Binding-site contacts:
Ligand atom C8 contacts residue ASP34 of chain 1.B at 4.0 Å.
Ligand atom O7 contacts residue PRO37 of chain 1.B at 3.8 Å.
Ligand atom C8 contacts residue ASN236 of chain 1.B at 4.5 Å.
Ligand atom O6 contacts residue THR256 of chain 1.B at 4.1 Å.
Ligand atom C8 contacts residue VAL33 of chain 1.B at 4.2 Å (hydrophobic).
Ligand atom C1 contacts residue ASN236 of chain 1.B at 1.5 Å.
Ligand atom C2 contacts residue ASN236 of chain 1.B at 2.5 Å.
Ligand atom O7 contacts residue ASN236 of chain 1.B at 3.5 Å (h-bond).
Ligand atom C3 contacts residue ASP34 of chain 1.B at 3.4 Å.
Ligand atom O7 contacts residue LYS243 of chain 1.B at 4.4 Å.
Ligand atom O3 contacts residue GLY36 of chain 1.B at 3.8 Å.
Ligand atom O6 contacts residue MET254 of chain 1.B at 3.9 Å.
Ligand atom C2 contacts residue ASP34 of chain 1.B at 3.6 Å.
Ligand atom O6 contacts residue ASP34 of chain 1.B at 4.0 Å.
Ligand atom O7 contacts residue ASN240 of chain 1.B at 3.9 Å.
Ligand atom C7 contacts residue ASP34 of chain 1.B at 3.9 Å.
Ligand atom C5 contacts residue ASP34 of chain 1.B at 3.9 Å.
Ligand atom C5 contacts residue ASN236 of chain 1.B at 3.7 Å.
Ligand atom O5 contacts residue LEU239 of chain 1.B at 3.8 Å.
Ligand atom O5 contacts residue ARG195 of chain 1.B at 3.9 Å.
Ligand atom C1 contacts residue GLY36 of chain 1.B at 4.2 Å.
Ligand atom C2 contacts residue ASP34 of chain 1.B at 4.4 Å.
Ligand atom C7 contacts residue ASN236 of chain 1.B at 3.4 Å.
Ligand atom N2 contacts residue ASN236 of chain 1.B at 2.9 Å (h-bond).
Ligand atom O3 contacts residue ASP34 of chain 1.B at 3.8 Å.
Ligand atom C4 contacts residue ASP34 of chain 1.B at 4.3 Å.
Ligand atom C1 contacts residue ASP34 of chain 1.B at 4.0 Å.
Ligand atom C6 contacts residue MET254 of chain 1.B at 3.6 Å (hydrophobic).
Ligand atom O3 contacts residue PRO37 of chain 1.B at 4.4 Å.
Ligand atom C6 contacts residue ARG195 of chain 1.B at 4.2 Å.
Ligand atom O6 contacts residue ARG195 of chain 1.B at 3.3 Å (salt-bridge).
Ligand atom O4 contacts residue ASP34 of chain 1.B at 3.7 Å.
Ligand atom O5 contacts residue ASN236 of chain 1.B at 2.4 Å (h-bond).
Ligand atom C4 contacts residue ASN236 of chain 1.B at 4.3 Å.
Ligand atom C8 contacts residue MET254 of chain 1.B at 3.6 Å (hydrophobic).
Ligand atom O2 contacts residue ASP34 of chain 1.B at 3.8 Å.
Ligand atom C3 contacts residue ASN236 of chain 1.B at 3.8 Å.
Ligand atom C4 contacts residue VAL35 of chain 1.B at 4.3 Å (hydrophobic).
Ligand atom C4 contacts residue GLY36 of chain 1.B at 4.4 Å.
Ligand atom N2 contacts residue ASP34 of chain 1.B at 2.9 Å (salt-bridge).

A small-molecule ligand and the protein it binds are described below.
Small molecule (SMILES): CC(=O)N[C@H]1[C@H](O[C@H]2[C@H](O)[C@@H](NC(C)=O)CO[C@@H]2CO)O[C@H](CO)[C@@H](O[C@@H]2O[C@H](CO)[C@@H](O)[C@H](O[C@H]3O[C@H](CO)[C@@H](O)[C@H](O)[C@@H]3O)[C@@H]2O)[C@@H]1O

Sequence of chain 1.B:
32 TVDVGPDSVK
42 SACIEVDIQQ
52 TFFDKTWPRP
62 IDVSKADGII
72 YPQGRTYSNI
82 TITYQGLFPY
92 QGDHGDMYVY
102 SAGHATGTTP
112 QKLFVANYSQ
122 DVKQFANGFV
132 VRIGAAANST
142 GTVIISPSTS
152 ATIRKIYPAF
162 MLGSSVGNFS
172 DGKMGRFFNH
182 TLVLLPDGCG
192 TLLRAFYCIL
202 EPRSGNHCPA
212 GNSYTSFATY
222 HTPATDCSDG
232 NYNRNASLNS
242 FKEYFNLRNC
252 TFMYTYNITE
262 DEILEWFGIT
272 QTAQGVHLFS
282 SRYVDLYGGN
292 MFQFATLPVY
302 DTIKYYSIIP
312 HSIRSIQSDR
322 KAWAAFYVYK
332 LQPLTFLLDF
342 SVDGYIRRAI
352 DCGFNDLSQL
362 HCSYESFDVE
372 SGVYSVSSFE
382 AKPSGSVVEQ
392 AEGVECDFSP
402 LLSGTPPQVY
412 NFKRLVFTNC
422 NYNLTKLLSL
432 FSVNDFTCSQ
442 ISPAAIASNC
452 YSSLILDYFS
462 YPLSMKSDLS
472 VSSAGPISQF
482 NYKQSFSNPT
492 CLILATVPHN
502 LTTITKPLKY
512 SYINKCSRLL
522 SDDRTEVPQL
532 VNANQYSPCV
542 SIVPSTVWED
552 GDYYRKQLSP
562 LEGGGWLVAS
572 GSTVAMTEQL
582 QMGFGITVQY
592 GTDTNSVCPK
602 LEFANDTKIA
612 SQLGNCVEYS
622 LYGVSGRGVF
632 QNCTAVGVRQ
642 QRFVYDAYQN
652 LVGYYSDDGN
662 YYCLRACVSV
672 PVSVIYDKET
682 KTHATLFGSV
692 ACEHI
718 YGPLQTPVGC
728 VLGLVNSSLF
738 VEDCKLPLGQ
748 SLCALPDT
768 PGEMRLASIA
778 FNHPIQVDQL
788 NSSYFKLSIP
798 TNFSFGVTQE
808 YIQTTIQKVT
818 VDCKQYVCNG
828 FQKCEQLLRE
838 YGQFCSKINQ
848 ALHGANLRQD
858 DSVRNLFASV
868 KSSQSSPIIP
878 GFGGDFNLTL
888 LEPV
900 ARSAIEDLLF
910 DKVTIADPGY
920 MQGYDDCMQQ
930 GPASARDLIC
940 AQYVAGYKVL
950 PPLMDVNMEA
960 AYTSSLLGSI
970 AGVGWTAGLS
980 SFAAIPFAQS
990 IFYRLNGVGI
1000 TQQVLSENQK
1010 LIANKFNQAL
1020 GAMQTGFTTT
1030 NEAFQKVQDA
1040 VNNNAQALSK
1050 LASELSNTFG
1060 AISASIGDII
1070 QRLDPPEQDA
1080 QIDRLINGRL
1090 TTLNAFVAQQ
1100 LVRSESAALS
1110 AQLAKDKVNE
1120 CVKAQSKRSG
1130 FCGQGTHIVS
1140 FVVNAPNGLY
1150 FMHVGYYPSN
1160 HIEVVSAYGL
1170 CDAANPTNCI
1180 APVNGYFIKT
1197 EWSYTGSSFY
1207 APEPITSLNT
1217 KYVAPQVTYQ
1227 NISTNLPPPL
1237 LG